Sequence of chain 1.B:
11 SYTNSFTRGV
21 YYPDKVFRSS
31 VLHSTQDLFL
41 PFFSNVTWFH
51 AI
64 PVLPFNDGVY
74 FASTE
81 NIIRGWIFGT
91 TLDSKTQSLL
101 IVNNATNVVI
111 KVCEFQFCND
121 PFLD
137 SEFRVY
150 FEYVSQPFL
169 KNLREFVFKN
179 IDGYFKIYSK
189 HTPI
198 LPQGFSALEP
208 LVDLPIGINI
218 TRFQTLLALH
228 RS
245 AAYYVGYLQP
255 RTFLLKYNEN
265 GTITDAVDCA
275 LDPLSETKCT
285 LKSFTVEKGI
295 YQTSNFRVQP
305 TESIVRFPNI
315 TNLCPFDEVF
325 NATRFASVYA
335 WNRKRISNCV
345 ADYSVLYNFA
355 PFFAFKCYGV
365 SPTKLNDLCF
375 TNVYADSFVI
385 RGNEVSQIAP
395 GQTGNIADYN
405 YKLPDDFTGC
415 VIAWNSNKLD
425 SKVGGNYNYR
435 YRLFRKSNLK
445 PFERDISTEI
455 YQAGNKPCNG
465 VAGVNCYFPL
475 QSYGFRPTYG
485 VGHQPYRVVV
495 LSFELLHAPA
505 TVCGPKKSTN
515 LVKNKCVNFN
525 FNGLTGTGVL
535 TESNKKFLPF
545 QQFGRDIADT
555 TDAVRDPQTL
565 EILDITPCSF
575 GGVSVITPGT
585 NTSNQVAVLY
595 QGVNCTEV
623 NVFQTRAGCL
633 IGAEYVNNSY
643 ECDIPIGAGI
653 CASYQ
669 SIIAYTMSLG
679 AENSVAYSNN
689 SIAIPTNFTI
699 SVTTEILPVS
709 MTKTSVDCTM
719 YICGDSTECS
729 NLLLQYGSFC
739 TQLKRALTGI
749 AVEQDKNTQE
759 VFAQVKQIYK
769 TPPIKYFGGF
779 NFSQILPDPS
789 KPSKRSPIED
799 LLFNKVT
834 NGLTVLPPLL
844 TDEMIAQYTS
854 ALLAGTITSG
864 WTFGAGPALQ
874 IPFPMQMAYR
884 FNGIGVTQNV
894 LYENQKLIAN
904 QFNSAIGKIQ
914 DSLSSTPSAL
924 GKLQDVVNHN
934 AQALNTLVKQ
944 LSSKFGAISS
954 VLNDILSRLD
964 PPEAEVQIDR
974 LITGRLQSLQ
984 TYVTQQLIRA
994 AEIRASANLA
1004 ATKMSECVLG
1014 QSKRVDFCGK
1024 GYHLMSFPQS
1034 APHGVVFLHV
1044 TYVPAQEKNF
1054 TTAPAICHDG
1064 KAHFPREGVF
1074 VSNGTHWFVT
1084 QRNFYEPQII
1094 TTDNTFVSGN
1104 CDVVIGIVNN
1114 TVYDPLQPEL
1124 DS

A protein and the small-molecule ligand that binds it are described below.
Small molecule (SMILES): CC(=O)N[C@H]1[C@H](O[C@H]2[C@H](O)[C@@H](NC(C)=O)CO[C@@H]2CO)O[C@H](CO)[C@@H](O)[C@@H]1O

Binding-site contacts:
Ligand atom O6 contacts residue VAL153 of chain 1.B at 4.5 Å.
Ligand atom O7 contacts residue VAL108 of chain 1.B at 4.2 Å.
Ligand atom O3 contacts residue ASN107 of chain 1.B at 3.6 Å.
Ligand atom C8 contacts residue VAL109 of chain 1.B at 4.3 Å (hydrophobic).
Ligand atom C7 contacts residue VAL109 of chain 1.B at 4.0 Å (hydrophobic).
Ligand atom O7 contacts residue VAL102 of chain 1.B at 3.0 Å (h-bond).
Ligand atom N2 contacts residue VAL109 of chain 1.B at 4.5 Å.
Ligand atom O7 contacts residue ASN103 of chain 1.B at 4.2 Å.
Ligand atom C7 contacts residue VAL102 of chain 1.B at 4.1 Å (hydrophobic).
Ligand atom C1 contacts residue ASN104 of chain 1.B at 1.5 Å.
Ligand atom C2 contacts residue ASN107 of chain 1.B at 3.9 Å.
Ligand atom C7 contacts residue ASN104 of chain 1.B at 3.6 Å.
Ligand atom C3 contacts residue ASN104 of chain 1.B at 3.9 Å.
Ligand atom N2 contacts residue VAL108 of chain 1.B at 4.3 Å.
Ligand atom O7 contacts residue VAL109 of chain 1.B at 3.5 Å.
Ligand atom N2 contacts residue ASN107 of chain 1.B at 3.1 Å (h-bond).
Ligand atom C7 contacts residue ASN107 of chain 1.B at 3.9 Å.
Ligand atom C2 contacts residue ASN104 of chain 1.B at 2.6 Å.
Ligand atom C8 contacts residue ASN104 of chain 1.B at 3.8 Å.
Ligand atom C4 contacts residue ASN104 of chain 1.B at 4.3 Å.
Ligand atom N2 contacts residue ASN104 of chain 1.B at 3.0 Å (h-bond).
Ligand atom O3 contacts residue VAL109 of chain 1.B at 3.6 Å.
Ligand atom O5 contacts residue ASN104 of chain 1.B at 2.4 Å (h-bond).
Ligand atom C6 contacts residue VAL153 of chain 1.B at 4.4 Å (hydrophobic).
Ligand atom C5 contacts residue ASN104 of chain 1.B at 3.6 Å.
Ligand atom C3 contacts residue ASN107 of chain 1.B at 4.2 Å.
Ligand atom C8 contacts residue VAL102 of chain 1.B at 4.2 Å (hydrophobic).
Ligand atom C4 contacts residue ASN107 of chain 1.B at 4.5 Å.
Ligand atom O7 contacts residue ASN107 of chain 1.B at 3.8 Å.